Sequence of chain 1.B:
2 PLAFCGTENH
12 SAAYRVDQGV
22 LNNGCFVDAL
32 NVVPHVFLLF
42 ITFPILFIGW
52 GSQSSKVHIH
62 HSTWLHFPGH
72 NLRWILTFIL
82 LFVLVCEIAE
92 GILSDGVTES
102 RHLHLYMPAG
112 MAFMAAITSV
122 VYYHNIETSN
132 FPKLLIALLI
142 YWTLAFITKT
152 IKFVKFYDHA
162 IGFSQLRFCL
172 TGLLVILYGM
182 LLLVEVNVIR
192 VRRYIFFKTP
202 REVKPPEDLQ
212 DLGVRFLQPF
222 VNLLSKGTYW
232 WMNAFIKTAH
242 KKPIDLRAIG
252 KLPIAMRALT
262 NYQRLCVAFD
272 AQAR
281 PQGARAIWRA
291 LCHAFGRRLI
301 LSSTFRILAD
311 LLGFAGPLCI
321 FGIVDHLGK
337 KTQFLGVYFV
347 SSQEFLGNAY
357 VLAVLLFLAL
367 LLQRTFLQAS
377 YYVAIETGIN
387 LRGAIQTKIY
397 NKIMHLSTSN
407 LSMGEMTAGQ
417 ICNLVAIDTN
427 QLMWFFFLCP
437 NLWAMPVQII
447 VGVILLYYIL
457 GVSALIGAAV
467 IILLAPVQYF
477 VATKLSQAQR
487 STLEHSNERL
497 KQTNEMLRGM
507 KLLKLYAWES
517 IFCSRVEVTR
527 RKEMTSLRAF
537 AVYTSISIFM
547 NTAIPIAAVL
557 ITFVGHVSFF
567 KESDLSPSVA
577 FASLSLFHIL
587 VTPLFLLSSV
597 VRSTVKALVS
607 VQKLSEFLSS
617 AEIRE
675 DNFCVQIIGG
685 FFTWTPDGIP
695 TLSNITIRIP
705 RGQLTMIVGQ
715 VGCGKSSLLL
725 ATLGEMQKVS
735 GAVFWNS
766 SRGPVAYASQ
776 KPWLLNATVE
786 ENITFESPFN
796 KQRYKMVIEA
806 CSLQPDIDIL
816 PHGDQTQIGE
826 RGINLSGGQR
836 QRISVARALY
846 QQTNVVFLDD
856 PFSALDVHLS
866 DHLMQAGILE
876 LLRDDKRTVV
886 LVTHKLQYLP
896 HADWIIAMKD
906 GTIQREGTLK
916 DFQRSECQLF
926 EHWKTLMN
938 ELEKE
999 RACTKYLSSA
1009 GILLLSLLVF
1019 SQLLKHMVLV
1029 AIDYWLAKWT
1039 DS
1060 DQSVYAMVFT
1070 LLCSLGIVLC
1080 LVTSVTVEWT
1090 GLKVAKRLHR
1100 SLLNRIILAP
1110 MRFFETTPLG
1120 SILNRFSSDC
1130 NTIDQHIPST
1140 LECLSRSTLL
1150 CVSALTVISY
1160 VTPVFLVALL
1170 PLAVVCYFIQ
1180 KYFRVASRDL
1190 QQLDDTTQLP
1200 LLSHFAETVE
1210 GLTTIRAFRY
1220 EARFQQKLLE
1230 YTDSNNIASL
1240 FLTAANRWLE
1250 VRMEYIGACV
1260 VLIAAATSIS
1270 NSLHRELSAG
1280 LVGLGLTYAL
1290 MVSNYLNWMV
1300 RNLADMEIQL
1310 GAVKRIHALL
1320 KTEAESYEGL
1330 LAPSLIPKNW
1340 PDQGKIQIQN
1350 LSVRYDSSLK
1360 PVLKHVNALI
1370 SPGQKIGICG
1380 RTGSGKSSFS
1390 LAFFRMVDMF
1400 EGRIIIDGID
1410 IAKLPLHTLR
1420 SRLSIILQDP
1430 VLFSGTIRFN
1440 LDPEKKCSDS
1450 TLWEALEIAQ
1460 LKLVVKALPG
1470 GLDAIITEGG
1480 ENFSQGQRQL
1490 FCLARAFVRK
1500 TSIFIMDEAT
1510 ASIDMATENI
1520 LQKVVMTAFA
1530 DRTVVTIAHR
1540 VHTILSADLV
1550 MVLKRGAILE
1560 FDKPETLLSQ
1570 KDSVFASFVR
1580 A

This small molecule binds to this protein.
Small molecule (SMILES): CC1(NC2=NS(=O)(=O)c3sc(Cl)cc3N2)CC1

Binding-site contacts:
Ligand atom S03 contacts residue PRO551 of chain 1.B at 3.8 Å.
Ligand atom C10 contacts residue ASP1031 of chain 1.B at 4.2 Å.
Ligand atom O04 contacts residue HIS584 of chain 1.B at 4.0 Å.
Ligand atom C16 contacts residue LEU580 of chain 1.B at 4.2 Å (hydrophobic).
Ligand atom C11 contacts residue MET1290 of chain 1.B at 3.8 Å (hydrophobic).
Ligand atom N08 contacts residue HIS584 of chain 1.B at 3.4 Å (h-bond).
Ligand atom C12 contacts residue HIS584 of chain 1.B at 3.6 Å.
Ligand atom C10 contacts residue MET1290 of chain 1.B at 3.6 Å (hydrophobic).
Ligand atom C10 contacts residue THR1286 of chain 1.B at 3.5 Å.
Ligand atom O05 contacts residue HIS584 of chain 1.B at 4.0 Å.
Ligand atom N07 contacts residue LEU580 of chain 1.B at 3.8 Å.
Ligand atom C16 contacts residue VAL555 of chain 1.B at 4.2 Å (hydrophobic).
Ligand atom C09 contacts residue MET1290 of chain 1.B at 4.1 Å (hydrophobic).
Ligand atom CL1 contacts residue ILE1030 of chain 1.B at 4.2 Å.
Ligand atom C16 contacts residue ASP1031 of chain 1.B at 3.7 Å.
Ligand atom C16 contacts residue ILE1030 of chain 1.B at 3.5 Å (hydrophobic).
Ligand atom S02 contacts residue HIS584 of chain 1.B at 4.1 Å.
Ligand atom C13 contacts residue LEU580 of chain 1.B at 4.1 Å (hydrophobic).
Ligand atom C17 contacts residue VAL555 of chain 1.B at 3.7 Å (hydrophobic).
Ligand atom C15 contacts residue LEU580 of chain 1.B at 4.0 Å (hydrophobic).
Ligand atom C10 contacts residue TYR1287 of chain 1.B at 4.0 Å (hydrophobic).
Ligand atom N07 contacts residue ASP1031 of chain 1.B at 2.6 Å (salt-bridge).
Ligand atom C17 contacts residue ILE552 of chain 1.B at 4.0 Å (hydrophobic).
Ligand atom S03 contacts residue VAL555 of chain 1.B at 3.9 Å.
Ligand atom CL1 contacts residue VAL555 of chain 1.B at 3.6 Å.
Ligand atom C09 contacts residue ASP1031 of chain 1.B at 3.9 Å.
Ligand atom C12 contacts residue LEU1149 of chain 1.B at 4.1 Å (hydrophobic).
Ligand atom CL1 contacts residue CYS1072 of chain 1.B at 3.5 Å.
Ligand atom C14 contacts residue ASP1031 of chain 1.B at 3.5 Å.
Ligand atom C14 contacts residue LEU580 of chain 1.B at 3.7 Å (hydrophobic).
Ligand atom C09 contacts residue HIS584 of chain 1.B at 4.1 Å.
Ligand atom C11 contacts residue THR1286 of chain 1.B at 3.7 Å.
Ligand atom O04 contacts residue LEU580 of chain 1.B at 4.1 Å.
Ligand atom C11 contacts residue HIS584 of chain 1.B at 4.0 Å.
Ligand atom CL1 contacts residue ILE552 of chain 1.B at 3.4 Å.
Ligand atom N06 contacts residue TYR1287 of chain 1.B at 4.0 Å.
Ligand atom S03 contacts residue ILE552 of chain 1.B at 3.8 Å.
Ligand atom C13 contacts residue ASP1031 of chain 1.B at 3.3 Å.
Ligand atom C12 contacts residue MET1290 of chain 1.B at 3.7 Å (hydrophobic).
Ligand atom N06 contacts residue ASP1031 of chain 1.B at 2.7 Å (salt-bridge).